The small molecule below binds the protein below.
Small molecule (SMILES): Nc1ncnc2c1ncn2[C@@H]1O[C@H](COP(=O)(O)OP(=O)(O)OP(O)(O)=S)[C@@H](O)[C@H]1O

Binding-site contacts:
Ligand atom O2G contacts residue GLU332 of chain 1.B at 3.6 Å (salt-bridge).
Ligand atom N7 contacts residue GLY263 of chain 1.B at 2.8 Å (h-bond).
Ligand atom N6 contacts residue ILE262 of chain 1.B at 3.5 Å (h-bond).
Ligand atom C8 contacts residue GLY263 of chain 1.B at 3.2 Å.
Ligand atom O2B contacts residue THR265 of chain 1.B at 3.0 Å (h-bond).
Ligand atom O3A contacts residue GLY261 of chain 1.B at 3.5 Å.
Ligand atom O4' contacts residue ALA496 of chain 1.B at 3.0 Å.
Ligand atom O1B contacts residue GLY261 of chain 1.B at 3.4 Å (h-bond).
Ligand atom O3G contacts residue GLY261 of chain 1.B at 3.4 Å (h-bond).
Ligand atom N1 contacts residue ILE225 of chain 1.B at 3.1 Å (h-bond).
Ligand atom N7 contacts residue ILE262 of chain 1.B at 3.0 Å.
Ligand atom O3A contacts residue GLY263 of chain 1.B at 3.6 Å.
Ligand atom C2 contacts residue LEU456 of chain 1.B at 3.5 Å (hydrophobic).
Ligand atom O1B contacts residue ILE262 of chain 1.B at 3.1 Å (h-bond).
Ligand atom O2G contacts residue MG1 of chain 1.I at 1.8 Å.
Ligand atom N9 contacts residue ALA496 of chain 1.B at 3.5 Å.
Ligand atom O1B contacts residue LYS264 of chain 1.B at 3.2 Å (salt-bridge).
Ligand atom O1A contacts residue THR265 of chain 1.B at 2.4 Å.
Ligand atom O3B contacts residue GLY261 of chain 1.B at 3.3 Å (h-bond).
Ligand atom O1B contacts residue GLY263 of chain 1.B at 3.2 Å (h-bond).
Ligand atom O2A contacts residue LYS264 of chain 1.B at 3.7 Å.
Ligand atom O2A contacts residue GLU266 of chain 1.B at 3.3 Å.
Ligand atom S1G contacts residue LYS264 of chain 1.B at 3.6 Å.
Ligand atom O3G contacts residue ARG497 of chain 1.B at 2.7 Å (salt-bridge).
Ligand atom C2 contacts residue HIS223 of chain 1.B at 3.2 Å.
Ligand atom O1A contacts residue MG1 of chain 1.I at 3.5 Å.
Ligand atom O2B contacts residue LYS264 of chain 1.B at 3.2 Å (salt-bridge).
Ligand atom O3B contacts residue LYS264 of chain 1.B at 3.4 Å (salt-bridge).
Ligand atom O2A contacts residue THR265 of chain 1.B at 3.6 Å.
Ligand atom O3B contacts residue MG1 of chain 1.I at 2.9 Å.
Ligand atom O2A contacts residue GLY263 of chain 1.B at 2.9 Å.
Ligand atom PA contacts residue THR265 of chain 1.B at 3.6 Å.
Ligand atom PB contacts residue MG1 of chain 1.I at 3.2 Å.
Ligand atom N6 contacts residue ILE225 of chain 1.B at 3.2 Å (h-bond).
Ligand atom PG contacts residue MG1 of chain 1.I at 2.8 Å.
Ligand atom O2' contacts residue GLU266 of chain 1.B at 3.6 Å (salt-bridge).
Ligand atom C8 contacts residue ALA496 of chain 1.B at 3.5 Å (hydrophobic).
Ligand atom O2B contacts residue MG1 of chain 1.I at 2.9 Å.
Ligand atom O3' contacts residue LYS500 of chain 1.B at 3.3 Å.
Ligand atom N6 contacts residue PHE448 of chain 1.B at 3.3 Å.

Sequence of chain 1.B:
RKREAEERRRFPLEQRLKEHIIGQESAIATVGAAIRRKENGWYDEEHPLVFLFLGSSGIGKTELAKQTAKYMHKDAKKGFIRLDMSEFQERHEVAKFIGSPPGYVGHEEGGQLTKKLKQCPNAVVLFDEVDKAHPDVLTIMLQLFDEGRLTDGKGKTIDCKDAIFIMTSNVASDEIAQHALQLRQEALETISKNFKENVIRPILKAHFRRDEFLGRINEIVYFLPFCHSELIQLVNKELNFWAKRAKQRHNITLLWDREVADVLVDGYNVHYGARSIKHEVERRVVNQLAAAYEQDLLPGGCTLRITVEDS